Binding-site contacts:
Ligand atom N2 contacts residue ASN114 of chain 1.B at 2.9 Å (h-bond).
Ligand atom C4 contacts residue ASN114 of chain 1.B at 4.2 Å.
Ligand atom C8 contacts residue THR112 of chain 1.B at 3.4 Å.
Ligand atom C3 contacts residue ASN114 of chain 1.B at 3.8 Å.
Ligand atom C7 contacts residue ARG89 of chain 1.B at 4.3 Å.
Ligand atom O7 contacts residue GLU84 of chain 1.B at 4.1 Å.
Ligand atom C7 contacts residue ASN114 of chain 1.B at 3.0 Å.
Ligand atom C7 contacts residue THR112 of chain 1.B at 4.2 Å.
Ligand atom C2 contacts residue ASN114 of chain 1.B at 2.5 Å.
Ligand atom C8 contacts residue ARG89 of chain 1.B at 3.2 Å.
Ligand atom O7 contacts residue ARG85 of chain 1.B at 3.4 Å.
Ligand atom C8 contacts residue ASN114 of chain 1.B at 4.2 Å.
Ligand atom O5 contacts residue ASN114 of chain 1.B at 2.4 Å (h-bond).
Ligand atom C5 contacts residue ASN114 of chain 1.B at 3.6 Å.
Ligand atom C7 contacts residue ARG85 of chain 1.B at 4.5 Å.
Ligand atom O7 contacts residue ASN114 of chain 1.B at 2.8 Å (h-bond).
Ligand atom C1 contacts residue ASN114 of chain 1.B at 1.4 Å.

Sequence of chain 1.B:
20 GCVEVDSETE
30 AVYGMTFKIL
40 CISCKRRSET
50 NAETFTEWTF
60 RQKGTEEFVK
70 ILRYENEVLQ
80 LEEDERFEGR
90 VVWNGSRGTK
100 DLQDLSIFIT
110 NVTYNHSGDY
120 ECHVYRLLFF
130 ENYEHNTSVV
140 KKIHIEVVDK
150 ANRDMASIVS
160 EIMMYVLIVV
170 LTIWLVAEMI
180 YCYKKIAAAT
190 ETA

This protein binds this small molecule.
Small molecule (SMILES): CC(=O)N[C@@H]1[C@@H](O)[C@H](O)[C@@H](CO)O[C@H]1O